This protein binds this small molecule.
Small molecule (SMILES): Nc1ncnc2c1ncn2[C@@H]1O[C@H](CO)[C@@H](O)[C@H]1O

Sequence of chain 2.A:
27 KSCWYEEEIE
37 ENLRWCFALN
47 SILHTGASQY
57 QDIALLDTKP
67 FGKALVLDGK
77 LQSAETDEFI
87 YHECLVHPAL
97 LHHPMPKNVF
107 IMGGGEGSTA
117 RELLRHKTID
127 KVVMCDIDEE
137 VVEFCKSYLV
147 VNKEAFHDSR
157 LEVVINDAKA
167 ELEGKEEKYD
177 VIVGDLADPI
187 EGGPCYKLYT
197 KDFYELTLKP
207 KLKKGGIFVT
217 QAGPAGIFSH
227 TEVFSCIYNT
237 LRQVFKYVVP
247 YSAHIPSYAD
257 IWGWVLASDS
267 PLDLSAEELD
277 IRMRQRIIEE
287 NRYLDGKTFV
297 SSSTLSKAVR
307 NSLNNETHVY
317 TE

Binding-site contacts:
Ligand atom N9 contacts residue ILE133 of chain 2.A at 3.6 Å.
Ligand atom N7 contacts residue ILE133 of chain 2.A at 3.7 Å.
Ligand atom C3' contacts residue ASP132 of chain 2.A at 3.6 Å.
Ligand atom N3 contacts residue LEU182 of chain 2.A at 3.6 Å.
Ligand atom N3 contacts residue ILE133 of chain 2.A at 3.3 Å (h-bond).
Ligand atom N3 contacts residue CYS131 of chain 2.A at 3.7 Å.
Ligand atom C2 contacts residue ALA164 of chain 2.A at 3.6 Å (hydrophobic).
Ligand atom N6 contacts residue ASP163 of chain 2.A at 2.8 Å (salt-bridge).
Ligand atom N1 contacts residue ASP163 of chain 2.A at 3.6 Å.
Ligand atom N3 contacts residue ASP132 of chain 2.A at 3.7 Å.
Ligand atom C8 contacts residue ILE133 of chain 2.A at 3.8 Å (hydrophobic).
Ligand atom N6 contacts residue LEU194 of chain 2.A at 3.4 Å.
Ligand atom C4' contacts residue ASP132 of chain 2.A at 3.8 Å.
Ligand atom C2 contacts residue ILE133 of chain 2.A at 3.5 Å (hydrophobic).
Ligand atom N6 contacts residue PRO190 of chain 2.A at 3.4 Å (h-bond).
Ligand atom N1 contacts residue ALA164 of chain 2.A at 3.0 Å (h-bond).
Ligand atom C4 contacts residue LEU182 of chain 2.A at 3.4 Å (hydrophobic).
Ligand atom O5' contacts residue ALA183 of chain 2.A at 3.6 Å (h-bond).
Ligand atom C1' contacts residue ASP132 of chain 2.A at 3.4 Å.
Ligand atom N9 contacts residue LEU182 of chain 2.A at 3.8 Å.
Ligand atom N3 contacts residue GLY109 of chain 2.A at 3.5 Å.
Ligand atom C5' contacts residue ASP181 of chain 2.A at 3.7 Å.
Ligand atom C2 contacts residue CYS131 of chain 2.A at 3.3 Å (hydrophobic).
Ligand atom O2' contacts residue ASP132 of chain 2.A at 2.5 Å (salt-bridge).
Ligand atom C5 contacts residue ILE133 of chain 2.A at 3.5 Å (hydrophobic).
Ligand atom C6 contacts residue ASP163 of chain 2.A at 3.7 Å.
Ligand atom C5' contacts residue B3P1 of chain 2.D at 3.8 Å.
Ligand atom C2' contacts residue ASP132 of chain 2.A at 3.4 Å.
Ligand atom C5 contacts residue LEU182 of chain 2.A at 3.8 Å (hydrophobic).
Ligand atom O4' contacts residue LEU182 of chain 2.A at 3.8 Å.
Ligand atom C4 contacts residue ILE133 of chain 2.A at 3.5 Å (hydrophobic).
Ligand atom O2' contacts residue GLN57 of chain 2.A at 3.4 Å (h-bond).
Ligand atom O2' contacts residue ILE133 of chain 2.A at 3.8 Å.
Ligand atom O3' contacts residue ASP132 of chain 2.A at 2.7 Å (salt-bridge).
Ligand atom N7 contacts residue CYS191 of chain 2.A at 3.5 Å (h-bond).
Ligand atom C2 contacts residue ASN162 of chain 2.A at 3.8 Å.
Ligand atom C4' contacts residue ASP181 of chain 2.A at 3.9 Å.
Ligand atom O2' contacts residue ASP134 of chain 2.A at 3.5 Å.
Ligand atom C8 contacts residue CYS191 of chain 2.A at 3.6 Å (hydrophobic).
Ligand atom C6 contacts residue LEU194 of chain 2.A at 3.8 Å (hydrophobic).